Sequence of chain 1.B:
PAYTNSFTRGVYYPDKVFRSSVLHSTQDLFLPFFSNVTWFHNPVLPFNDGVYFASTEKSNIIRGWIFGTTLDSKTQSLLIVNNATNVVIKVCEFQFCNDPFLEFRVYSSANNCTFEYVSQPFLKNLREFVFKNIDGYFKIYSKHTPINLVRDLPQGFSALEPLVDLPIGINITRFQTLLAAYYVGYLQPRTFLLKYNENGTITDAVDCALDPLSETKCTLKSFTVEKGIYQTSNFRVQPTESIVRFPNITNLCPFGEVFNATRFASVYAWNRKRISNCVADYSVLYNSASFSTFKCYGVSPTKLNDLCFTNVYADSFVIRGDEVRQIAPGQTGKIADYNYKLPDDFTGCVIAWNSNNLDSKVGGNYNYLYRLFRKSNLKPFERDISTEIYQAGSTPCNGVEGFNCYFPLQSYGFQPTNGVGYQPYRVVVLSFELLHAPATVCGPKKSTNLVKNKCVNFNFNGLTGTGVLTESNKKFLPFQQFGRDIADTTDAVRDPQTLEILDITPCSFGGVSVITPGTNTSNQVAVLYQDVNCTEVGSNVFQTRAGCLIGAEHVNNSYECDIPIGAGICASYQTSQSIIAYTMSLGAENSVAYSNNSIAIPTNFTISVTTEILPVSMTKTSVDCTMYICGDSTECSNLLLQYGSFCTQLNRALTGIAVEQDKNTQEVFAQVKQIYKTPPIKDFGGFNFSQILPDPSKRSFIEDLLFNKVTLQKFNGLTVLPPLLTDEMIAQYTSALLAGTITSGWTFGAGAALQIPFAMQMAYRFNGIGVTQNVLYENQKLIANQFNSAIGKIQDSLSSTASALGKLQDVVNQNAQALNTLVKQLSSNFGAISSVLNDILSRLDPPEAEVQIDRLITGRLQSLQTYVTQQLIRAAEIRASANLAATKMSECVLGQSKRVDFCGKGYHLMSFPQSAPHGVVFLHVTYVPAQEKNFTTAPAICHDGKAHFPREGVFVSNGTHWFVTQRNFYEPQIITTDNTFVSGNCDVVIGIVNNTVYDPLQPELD

A small-molecule ligand and the protein it binds are described below.
Small molecule (SMILES): CC(=O)N[C@@H]1[C@@H](O)[C@H](O)[C@@H](CO)O[C@H]1O

Binding-site contacts:
Ligand atom C6 contacts residue GLN580 of chain 1.B at 3.1 Å.
Ligand atom C5 contacts residue GLN580 of chain 1.B at 3.4 Å.
Ligand atom C5 contacts residue ASN331 of chain 1.B at 3.7 Å.
Ligand atom O6 contacts residue GLN580 of chain 1.B at 4.5 Å.
Ligand atom C2 contacts residue ASN331 of chain 1.B at 2.5 Å.
Ligand atom C1 contacts residue GLN580 of chain 1.B at 3.9 Å.
Ligand atom O7 contacts residue ASN331 of chain 1.B at 3.2 Å (h-bond).
Ligand atom C3 contacts residue ASN331 of chain 1.B at 3.8 Å.
Ligand atom N2 contacts residue ASN331 of chain 1.B at 2.8 Å (h-bond).
Ligand atom C7 contacts residue ASN331 of chain 1.B at 3.2 Å.
Ligand atom C6 contacts residue ASN331 of chain 1.B at 4.3 Å.
Ligand atom C6 contacts residue ARG328 of chain 1.B at 4.3 Å.
Ligand atom C4 contacts residue ASN331 of chain 1.B at 4.2 Å.
Ligand atom C8 contacts residue ASN331 of chain 1.B at 4.3 Å.
Ligand atom C1 contacts residue ASN331 of chain 1.B at 1.4 Å.
Ligand atom O5 contacts residue GLN580 of chain 1.B at 3.3 Å.
Ligand atom O5 contacts residue ASN331 of chain 1.B at 2.4 Å (h-bond).